A protein and the small-molecule ligand that binds it are described below.
Small molecule (SMILES): CC(=O)N[C@H]1[C@H](O[C@H]2[C@H](O)[C@@H](NC(C)=O)CO[C@@H]2CO)O[C@H](CO)[C@@H](O)[C@@H]1O

Sequence of chain 1.E:
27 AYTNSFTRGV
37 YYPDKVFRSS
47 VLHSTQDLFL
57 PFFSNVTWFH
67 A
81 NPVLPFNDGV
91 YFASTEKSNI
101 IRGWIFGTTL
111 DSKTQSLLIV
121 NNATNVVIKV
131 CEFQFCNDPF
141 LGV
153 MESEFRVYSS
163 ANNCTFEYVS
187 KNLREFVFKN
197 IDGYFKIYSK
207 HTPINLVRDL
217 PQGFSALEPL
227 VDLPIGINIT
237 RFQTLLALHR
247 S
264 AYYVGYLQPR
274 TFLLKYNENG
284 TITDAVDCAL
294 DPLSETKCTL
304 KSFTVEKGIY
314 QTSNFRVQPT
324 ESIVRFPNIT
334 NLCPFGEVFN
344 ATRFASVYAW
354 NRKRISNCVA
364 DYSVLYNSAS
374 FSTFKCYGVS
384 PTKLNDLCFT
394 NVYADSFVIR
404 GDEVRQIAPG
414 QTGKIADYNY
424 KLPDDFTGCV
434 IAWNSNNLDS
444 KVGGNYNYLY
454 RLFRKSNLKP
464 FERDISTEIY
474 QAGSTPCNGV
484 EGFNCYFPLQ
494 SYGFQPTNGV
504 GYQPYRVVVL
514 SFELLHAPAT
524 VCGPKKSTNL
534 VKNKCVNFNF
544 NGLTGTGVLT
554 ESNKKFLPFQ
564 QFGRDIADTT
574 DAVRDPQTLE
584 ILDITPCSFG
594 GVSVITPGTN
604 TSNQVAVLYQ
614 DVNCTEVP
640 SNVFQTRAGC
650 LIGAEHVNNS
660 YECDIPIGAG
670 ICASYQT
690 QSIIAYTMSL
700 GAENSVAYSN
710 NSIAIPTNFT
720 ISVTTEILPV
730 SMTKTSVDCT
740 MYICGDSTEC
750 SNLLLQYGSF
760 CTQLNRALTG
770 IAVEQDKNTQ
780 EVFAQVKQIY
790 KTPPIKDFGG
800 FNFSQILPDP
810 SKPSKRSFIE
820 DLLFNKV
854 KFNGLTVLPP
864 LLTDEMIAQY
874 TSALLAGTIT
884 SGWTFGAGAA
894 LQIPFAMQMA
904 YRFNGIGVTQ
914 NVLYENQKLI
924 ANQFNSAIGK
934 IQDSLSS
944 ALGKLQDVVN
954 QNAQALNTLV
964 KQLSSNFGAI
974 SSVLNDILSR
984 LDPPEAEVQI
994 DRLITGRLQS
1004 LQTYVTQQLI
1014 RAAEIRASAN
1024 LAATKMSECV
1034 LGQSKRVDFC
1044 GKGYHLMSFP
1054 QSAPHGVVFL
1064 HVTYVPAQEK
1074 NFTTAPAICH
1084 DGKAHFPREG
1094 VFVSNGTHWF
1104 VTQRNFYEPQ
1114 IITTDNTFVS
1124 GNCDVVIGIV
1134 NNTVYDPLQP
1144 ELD

Binding-site contacts:
Ligand atom C1 contacts residue ASN1134 of chain 1.E at 1.4 Å.
Ligand atom C7 contacts residue ASN1134 of chain 1.E at 3.6 Å.
Ligand atom O5 contacts residue ASN1134 of chain 1.E at 2.3 Å (h-bond).
Ligand atom O7 contacts residue ASN1134 of chain 1.E at 3.8 Å.
Ligand atom C2 contacts residue ASN1134 of chain 1.E at 2.4 Å.
Ligand atom C5 contacts residue ASN1134 of chain 1.E at 3.6 Å.
Ligand atom C3 contacts residue ASN1134 of chain 1.E at 3.8 Å.
Ligand atom C4 contacts residue ASN1134 of chain 1.E at 4.2 Å.
Ligand atom N2 contacts residue ASN1134 of chain 1.E at 2.9 Å (h-bond).